A small-molecule ligand and the protein it binds are described below.
Small molecule (SMILES): CC(=O)N[C@@H]1[C@@H](O)[C@H](O)[C@@H](CO)O[C@H]1O

Binding-site contacts:
Ligand atom C7 contacts residue THR255 of chain 1.A at 4.5 Å.
Ligand atom O5 contacts residue CYS262 of chain 1.A at 3.7 Å.
Ligand atom C5 contacts residue THR261 of chain 1.A at 3.8 Å.
Ligand atom C6 contacts residue ASN259 of chain 1.A at 3.8 Å.
Ligand atom O7 contacts residue THR255 of chain 1.A at 4.0 Å.
Ligand atom C7 contacts residue ASN259 of chain 1.A at 3.8 Å.
Ligand atom N2 contacts residue ASN259 of chain 1.A at 3.5 Å (h-bond).
Ligand atom C5 contacts residue CYS262 of chain 1.A at 4.2 Å (hydrophobic).
Ligand atom C4 contacts residue ASN259 of chain 1.A at 3.7 Å.
Ligand atom O5 contacts residue ASN259 of chain 1.A at 1.5 Å (h-bond).
Ligand atom O6 contacts residue CYS262 of chain 1.A at 4.5 Å.
Ligand atom O6 contacts residue CYS271 of chain 1.A at 3.3 Å (h-bond).
Ligand atom O5 contacts residue THR261 of chain 1.A at 4.2 Å.
Ligand atom C8 contacts residue THR255 of chain 1.A at 3.5 Å.
Ligand atom C5 contacts residue CYS271 of chain 1.A at 4.3 Å (hydrophobic).
Ligand atom C6 contacts residue CYS262 of chain 1.A at 3.4 Å (hydrophobic).
Ligand atom O6 contacts residue THR261 of chain 1.A at 4.3 Å.
Ligand atom C5 contacts residue ASN259 of chain 1.A at 2.9 Å.
Ligand atom C2 contacts residue ASN259 of chain 1.A at 2.6 Å.
Ligand atom C6 contacts residue THR261 of chain 1.A at 3.7 Å.
Ligand atom O7 contacts residue GLN256 of chain 1.A at 3.4 Å.
Ligand atom O7 contacts residue ASN259 of chain 1.A at 3.2 Å (h-bond).
Ligand atom C7 contacts residue GLN256 of chain 1.A at 4.4 Å.
Ligand atom C1 contacts residue ASN259 of chain 1.A at 1.4 Å.
Ligand atom C6 contacts residue CYS271 of chain 1.A at 2.9 Å (hydrophobic).
Ligand atom C3 contacts residue ASN259 of chain 1.A at 3.7 Å.

Sequence of chain 1.A:
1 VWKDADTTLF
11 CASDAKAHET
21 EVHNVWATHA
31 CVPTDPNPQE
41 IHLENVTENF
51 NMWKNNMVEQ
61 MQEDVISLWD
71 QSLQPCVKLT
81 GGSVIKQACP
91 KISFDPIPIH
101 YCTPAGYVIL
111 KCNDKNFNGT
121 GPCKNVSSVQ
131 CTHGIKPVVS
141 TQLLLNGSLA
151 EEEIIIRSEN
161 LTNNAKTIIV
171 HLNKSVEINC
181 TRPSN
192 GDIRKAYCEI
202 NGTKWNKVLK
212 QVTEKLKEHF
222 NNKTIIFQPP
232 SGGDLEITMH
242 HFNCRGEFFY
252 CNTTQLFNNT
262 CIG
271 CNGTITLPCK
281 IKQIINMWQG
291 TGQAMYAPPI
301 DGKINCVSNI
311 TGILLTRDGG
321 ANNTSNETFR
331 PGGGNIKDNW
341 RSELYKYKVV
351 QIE